Sequence of chain 1.A:
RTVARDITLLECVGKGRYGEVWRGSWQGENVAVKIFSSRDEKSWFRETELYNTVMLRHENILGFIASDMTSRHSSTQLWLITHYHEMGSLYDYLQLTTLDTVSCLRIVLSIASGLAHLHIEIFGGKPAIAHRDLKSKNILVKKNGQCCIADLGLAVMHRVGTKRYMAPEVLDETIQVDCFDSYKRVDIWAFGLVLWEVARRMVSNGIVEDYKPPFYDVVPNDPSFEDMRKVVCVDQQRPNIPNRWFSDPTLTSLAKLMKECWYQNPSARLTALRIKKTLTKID

Binding-site contacts:
Ligand atom C05 contacts residue PHE264 of chain 1.A at 3.5 Å (hydrophobic).
Ligand atom S02 contacts residue THR270 of chain 1.A at 4.5 Å.
Ligand atom N06 contacts residue PHE264 of chain 1.A at 2.9 Å (h-bond).
Ligand atom O01 contacts residue THR270 of chain 1.A at 3.7 Å.
Ligand atom S02 contacts residue PHE264 of chain 1.A at 4.1 Å.
Ligand atom N06 contacts residue THR270 of chain 1.A at 3.9 Å.
Ligand atom O03 contacts residue PHE264 of chain 1.A at 3.7 Å.
Ligand atom O01 contacts residue PHE264 of chain 1.A at 4.1 Å.

A small-molecule ligand and the protein it binds are described below.
Small molecule (SMILES): O=S1(=O)CCN1